Sequence of chain 1.A:
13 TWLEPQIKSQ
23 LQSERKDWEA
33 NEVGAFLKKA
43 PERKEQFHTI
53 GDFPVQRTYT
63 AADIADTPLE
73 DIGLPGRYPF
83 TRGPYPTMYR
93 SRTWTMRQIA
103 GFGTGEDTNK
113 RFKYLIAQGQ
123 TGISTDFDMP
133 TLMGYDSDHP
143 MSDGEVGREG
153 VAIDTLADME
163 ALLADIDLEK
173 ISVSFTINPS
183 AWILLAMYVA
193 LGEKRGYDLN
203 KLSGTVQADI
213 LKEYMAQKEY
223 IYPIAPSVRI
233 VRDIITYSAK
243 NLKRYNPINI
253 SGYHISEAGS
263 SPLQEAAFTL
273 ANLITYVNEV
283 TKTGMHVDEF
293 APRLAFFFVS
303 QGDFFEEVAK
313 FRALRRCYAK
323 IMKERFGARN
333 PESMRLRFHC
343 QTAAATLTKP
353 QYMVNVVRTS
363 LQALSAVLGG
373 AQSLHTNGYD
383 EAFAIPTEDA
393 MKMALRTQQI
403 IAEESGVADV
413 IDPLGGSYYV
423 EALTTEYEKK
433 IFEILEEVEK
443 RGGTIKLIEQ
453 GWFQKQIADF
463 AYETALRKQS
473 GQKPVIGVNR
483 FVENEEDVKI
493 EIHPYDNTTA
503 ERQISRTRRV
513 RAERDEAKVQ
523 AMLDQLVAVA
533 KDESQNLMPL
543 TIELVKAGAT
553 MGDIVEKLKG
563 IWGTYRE

Sequence of chain 2.A:
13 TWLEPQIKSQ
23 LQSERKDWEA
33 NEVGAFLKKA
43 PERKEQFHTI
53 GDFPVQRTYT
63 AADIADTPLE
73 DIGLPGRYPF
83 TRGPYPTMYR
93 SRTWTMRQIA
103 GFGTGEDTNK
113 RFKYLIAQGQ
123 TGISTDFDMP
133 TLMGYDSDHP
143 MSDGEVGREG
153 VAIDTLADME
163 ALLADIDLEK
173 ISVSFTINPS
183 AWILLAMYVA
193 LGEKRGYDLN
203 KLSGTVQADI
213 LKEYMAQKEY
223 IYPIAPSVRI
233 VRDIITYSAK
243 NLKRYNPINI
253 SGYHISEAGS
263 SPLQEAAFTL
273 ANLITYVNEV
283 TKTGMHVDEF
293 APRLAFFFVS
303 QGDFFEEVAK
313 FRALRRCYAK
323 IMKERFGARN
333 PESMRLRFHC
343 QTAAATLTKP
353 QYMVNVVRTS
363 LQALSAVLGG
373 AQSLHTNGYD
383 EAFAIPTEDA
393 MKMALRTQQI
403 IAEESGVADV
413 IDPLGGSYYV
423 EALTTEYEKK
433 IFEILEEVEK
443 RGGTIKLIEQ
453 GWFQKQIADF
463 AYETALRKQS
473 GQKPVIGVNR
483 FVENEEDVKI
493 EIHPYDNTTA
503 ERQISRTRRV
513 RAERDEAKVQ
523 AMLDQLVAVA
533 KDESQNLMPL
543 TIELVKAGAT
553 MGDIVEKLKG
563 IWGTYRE

A small-molecule ligand and the protein it binds are described below.
Small molecule (SMILES): CC(C)(O)C(=O)SCCNC(=O)CCNC(=O)[C@H](O)C(C)(C)COP(=O)(O)OP(=O)(O)OC[C@H]1O[C@@H](n2cnc3c(N)ncnc32)[C@H](O)[C@@H]1OP(=O)(O)O

Binding-site contacts:
Ligand atom O2A contacts residue 3HC1 of chain 2.E at 0.0 Å (h-bond).
Ligand atom O7A contacts residue 3HC1 of chain 2.E at 0.0 Å (h-bond).
Ligand atom C8A contacts residue 3HC1 of chain 2.E at 0.0 Å.
Ligand atom N8P contacts residue 3HC1 of chain 2.E at 0.0 Å (h-bond).
Ligand atom N4P contacts residue 3HC1 of chain 2.E at 0.0 Å (h-bond).
Ligand atom O6A contacts residue 3HC1 of chain 2.E at 0.0 Å (h-bond).
Ligand atom C6P contacts residue 3HC1 of chain 2.E at 0.0 Å.
Ligand atom C3B contacts residue 3HC1 of chain 2.E at 0.0 Å.
Ligand atom C2P contacts residue 3HC1 of chain 2.E at 0.0 Å.
Ligand atom CAP contacts residue 3HC1 of chain 2.E at 0.0 Å.
Ligand atom O4A contacts residue 3HC1 of chain 2.E at 0.0 Å (h-bond).
Ligand atom CCP contacts residue 3HC1 of chain 2.E at 0.0 Å.
Ligand atom CEP contacts residue 3HC1 of chain 2.E at 0.0 Å.
Ligand atom C5B contacts residue 3HC1 of chain 2.E at 0.0 Å.
Ligand atom P2A contacts residue 3HC1 of chain 2.E at 0.0 Å.
Ligand atom N7A contacts residue 3HC1 of chain 2.E at 0.0 Å (h-bond).
Ligand atom O1A contacts residue 3HC1 of chain 2.E at 0.0 Å (h-bond).
Ligand atom N9A contacts residue 3HC1 of chain 2.E at 0.0 Å (h-bond).
Ligand atom C4B contacts residue 3HC1 of chain 2.E at 0.0 Å.
Ligand atom C2B contacts residue 3HC1 of chain 2.E at 0.0 Å.
Ligand atom O2B contacts residue 3HC1 of chain 2.E at 0.0 Å (h-bond).
Ligand atom O5B contacts residue 3HC1 of chain 2.E at 0.0 Å (h-bond).
Ligand atom O5A contacts residue 3HC1 of chain 2.E at 0.0 Å (h-bond).
Ligand atom O3A contacts residue 3HC1 of chain 2.E at 0.0 Å (h-bond).
Ligand atom O3B contacts residue 3HC1 of chain 2.E at 0.0 Å (h-bond).
Ligand atom P1A contacts residue 3HC1 of chain 2.E at 0.0 Å.
Ligand atom C5P contacts residue 3HC1 of chain 2.E at 0.0 Å.
Ligand atom O5P contacts residue 3HC1 of chain 2.E at 0.0 Å (h-bond).
Ligand atom CBP contacts residue 3HC1 of chain 2.E at 0.0 Å.
Ligand atom O8A contacts residue 3HC1 of chain 2.E at 0.0 Å (h-bond).
Ligand atom P3B contacts residue 3HC1 of chain 2.E at 0.0 Å.
Ligand atom O9P contacts residue 3HC1 of chain 2.E at 0.0 Å (h-bond).
Ligand atom C3P contacts residue 3HC1 of chain 2.E at 0.0 Å.
Ligand atom C7P contacts residue 3HC1 of chain 2.E at 0.0 Å.
Ligand atom O9A contacts residue 3HC1 of chain 2.E at 0.0 Å (h-bond).
Ligand atom C1B contacts residue 3HC1 of chain 2.E at 0.0 Å.
Ligand atom O4B contacts residue 3HC1 of chain 2.E at 0.0 Å (h-bond).
Ligand atom OAP contacts residue 3HC1 of chain 2.E at 0.0 Å (h-bond).
Ligand atom C9P contacts residue 3HC1 of chain 2.E at 0.0 Å.
Ligand atom CDP contacts residue 3HC1 of chain 2.E at 0.0 Å.